Sequence of chain 2.A:
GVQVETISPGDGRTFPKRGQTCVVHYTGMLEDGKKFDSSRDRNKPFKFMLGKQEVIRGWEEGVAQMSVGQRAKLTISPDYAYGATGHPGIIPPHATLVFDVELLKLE

This small molecule binds to this protein.
Small molecule (SMILES): C=CC[C@@H]1/C=C(\C)C[C@H](C)C[C@H](OC)[C@H]2O[C@@](O)(C(=O)C(=O)N3CCCC[C@H]3C(=O)O[C@H](/C(C)=C/[C@@H]3CC[C@@H](O)[C@H](OC)C3)[C@H](C)[C@@H](O)CC1=O)[C@H](C)C[C@@H]2OC

Binding-site contacts:
Ligand atom O1 contacts residue TYR82 of chain 1.A at 3.7 Å.
Ligand atom C41 contacts residue PHE46 of chain 1.A at 3.6 Å (hydrophobic).
Ligand atom O3 contacts residue TYR82 of chain 1.A at 2.7 Å (h-bond).
Ligand atom C9 contacts residue ASP37 of chain 1.A at 3.7 Å.
Ligand atom O12 contacts residue TYR82 of chain 2.A at 3.6 Å.
Ligand atom O3 contacts residue PHE99 of chain 1.A at 3.6 Å.
Ligand atom C10 contacts residue ASP37 of chain 1.A at 3.4 Å.
Ligand atom C30 contacts residue ILE56 of chain 1.A at 3.7 Å (hydrophobic).
Ligand atom C36 contacts residue ARG42 of chain 1.A at 3.7 Å.
Ligand atom C4 contacts residue TRP59 of chain 1.A at 3.6 Å (hydrophobic).
Ligand atom C35 contacts residue TYR82 of chain 1.A at 3.7 Å (hydrophobic).
Ligand atom C11 contacts residue TYR82 of chain 1.A at 3.7 Å (hydrophobic).
Ligand atom O4 contacts residue TYR26 of chain 1.A at 3.4 Å.
Ligand atom C12 contacts residue HIS87 of chain 1.A at 3.8 Å.
Ligand atom C32 contacts residue GLY86 of chain 2.A at 3.4 Å.
Ligand atom O11 contacts residue THR85 of chain 2.A at 3.4 Å.
Ligand atom O10 contacts residue GLU54 of chain 1.A at 2.7 Å (salt-bridge).
Ligand atom C42 contacts residue TYR82 of chain 1.A at 3.3 Å (hydrophobic).
Ligand atom C45 contacts residue ALA81 of chain 1.A at 3.3 Å (hydrophobic).
Ligand atom C2 contacts residue TYR82 of chain 1.A at 3.7 Å (hydrophobic).
Ligand atom C3 contacts residue TRP59 of chain 1.A at 3.5 Å (hydrophobic).
Ligand atom O2 contacts residue ILE56 of chain 1.A at 2.8 Å (h-bond).
Ligand atom C14 contacts residue ASP37 of chain 1.A at 3.5 Å.
Ligand atom C36 contacts residue TYR26 of chain 1.A at 3.6 Å (hydrophobic).
Ligand atom C35 contacts residue ILE91 of chain 1.A at 3.6 Å (hydrophobic).
Ligand atom O2 contacts residue VAL55 of chain 1.A at 3.2 Å.
Ligand atom C5 contacts residue TRP59 of chain 1.A at 3.8 Å (hydrophobic).
Ligand atom C4 contacts residue PHE46 of chain 1.A at 3.7 Å (hydrophobic).
Ligand atom O4 contacts residue PHE99 of chain 1.A at 3.6 Å.
Ligand atom O4 contacts residue PHE36 of chain 1.A at 3.4 Å.
Ligand atom O6 contacts residue ASP37 of chain 1.A at 2.7 Å (salt-bridge).
Ligand atom O4 contacts residue ASP37 of chain 1.A at 3.3 Å (salt-bridge).
Ligand atom C5 contacts residue TYR26 of chain 1.A at 3.7 Å (hydrophobic).
Ligand atom O12 contacts residue GLY86 of chain 2.A at 2.9 Å (h-bond).
Ligand atom O12 contacts residue HIS87 of chain 2.A at 3.7 Å.
Ligand atom O11 contacts residue GLY86 of chain 2.A at 3.5 Å (h-bond).
Ligand atom C8 contacts residue TYR82 of chain 1.A at 3.5 Å (hydrophobic).
Ligand atom O5 contacts residue ASP37 of chain 1.A at 3.2 Å (salt-bridge).
Ligand atom C15 contacts residue ASP37 of chain 1.A at 3.7 Å.
Ligand atom C1 contacts residue TYR82 of chain 1.A at 3.6 Å (hydrophobic).

Sequence of chain 1.A:
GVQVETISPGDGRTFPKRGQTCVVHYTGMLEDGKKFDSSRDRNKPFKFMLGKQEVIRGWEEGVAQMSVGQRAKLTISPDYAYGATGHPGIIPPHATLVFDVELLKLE